Sequence of chain 1.C:
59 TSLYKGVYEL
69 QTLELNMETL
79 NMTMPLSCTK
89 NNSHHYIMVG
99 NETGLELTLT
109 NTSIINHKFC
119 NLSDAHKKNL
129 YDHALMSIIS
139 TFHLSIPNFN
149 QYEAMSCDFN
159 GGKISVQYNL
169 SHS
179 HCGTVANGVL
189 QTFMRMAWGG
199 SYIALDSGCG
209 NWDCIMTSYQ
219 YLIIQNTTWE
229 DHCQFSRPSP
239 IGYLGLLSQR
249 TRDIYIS

A protein and the small-molecule ligand that binds it are described below.
Small molecule (SMILES): CC(=O)N[C@H]1[C@H](O[C@H]2[C@H](O)[C@@H](NC(C)=O)CO[C@@H]2CO)O[C@H](CO)[C@@H](O)[C@@H]1O

Binding-site contacts:
Ligand atom C2 contacts residue GLN69 of chain 1.C at 4.3 Å.
Ligand atom C3 contacts residue ASN114 of chain 1.D at 3.9 Å.
Ligand atom O5 contacts residue THR121 of chain 1.D at 4.4 Å.
Ligand atom C5 contacts residue TYR112 of chain 1.D at 3.3 Å (hydrophobic).
Ligand atom O7 contacts residue HIS115 of chain 1.D at 2.9 Å (h-bond).
Ligand atom O7 contacts residue ASN114 of chain 1.D at 2.9 Å (h-bond).
Ligand atom C1 contacts residue GLN69 of chain 1.C at 3.8 Å.
Ligand atom O5 contacts residue TYR112 of chain 1.D at 2.8 Å (h-bond).
Ligand atom O7 contacts residue GLU30 of chain 1.D at 4.2 Å.
Ligand atom C6 contacts residue CYS33 of chain 1.D at 4.2 Å (hydrophobic).
Ligand atom N2 contacts residue LEU31 of chain 1.D at 4.5 Å.
Ligand atom C8 contacts residue LEU31 of chain 1.D at 3.4 Å (hydrophobic).
Ligand atom O7 contacts residue THR116 of chain 1.D at 3.9 Å.
Ligand atom C6 contacts residue TYR112 of chain 1.D at 3.1 Å (hydrophobic).
Ligand atom O7 contacts residue GLY119 of chain 1.D at 4.3 Å.
Ligand atom C1 contacts residue TYR112 of chain 1.D at 3.8 Å (hydrophobic).
Ligand atom C7 contacts residue GLN69 of chain 1.C at 4.1 Å.
Ligand atom C7 contacts residue THR116 of chain 1.D at 4.3 Å.
Ligand atom C8 contacts residue THR116 of chain 1.D at 3.7 Å.
Ligand atom C7 contacts residue HIS115 of chain 1.D at 3.8 Å.
Ligand atom C7 contacts residue ASN114 of chain 1.D at 3.1 Å.
Ligand atom C2 contacts residue ASN114 of chain 1.D at 2.6 Å.
Ligand atom O6 contacts residue CYS33 of chain 1.D at 4.3 Å.
Ligand atom C8 contacts residue HIS115 of chain 1.D at 4.0 Å.
Ligand atom O7 contacts residue LEU31 of chain 1.D at 3.0 Å (h-bond).
Ligand atom C8 contacts residue LYS32 of chain 1.D at 3.5 Å.
Ligand atom N2 contacts residue ASN114 of chain 1.D at 2.9 Å (h-bond).
Ligand atom C5 contacts residue ASN114 of chain 1.D at 3.8 Å.
Ligand atom C1 contacts residue ASN114 of chain 1.D at 1.5 Å.
Ligand atom C4 contacts residue ASN114 of chain 1.D at 4.5 Å.
Ligand atom C7 contacts residue LEU31 of chain 1.D at 3.4 Å (hydrophobic).
Ligand atom C8 contacts residue ASN114 of chain 1.D at 3.9 Å.
Ligand atom C8 contacts residue GLN69 of chain 1.C at 4.0 Å.
Ligand atom O5 contacts residue ASN114 of chain 1.D at 2.5 Å (h-bond).
Ligand atom N2 contacts residue GLN69 of chain 1.C at 3.4 Å (h-bond).
Ligand atom C8 contacts residue GLU67 of chain 1.C at 3.4 Å.
Ligand atom O6 contacts residue TYR112 of chain 1.D at 4.5 Å.

Sequence of chain 1.D:
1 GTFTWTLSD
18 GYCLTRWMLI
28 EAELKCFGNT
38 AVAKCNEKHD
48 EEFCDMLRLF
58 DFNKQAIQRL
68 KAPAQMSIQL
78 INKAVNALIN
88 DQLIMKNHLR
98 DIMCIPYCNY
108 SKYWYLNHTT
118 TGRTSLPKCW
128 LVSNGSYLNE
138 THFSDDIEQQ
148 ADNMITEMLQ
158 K